Sequence of chain 1.B:
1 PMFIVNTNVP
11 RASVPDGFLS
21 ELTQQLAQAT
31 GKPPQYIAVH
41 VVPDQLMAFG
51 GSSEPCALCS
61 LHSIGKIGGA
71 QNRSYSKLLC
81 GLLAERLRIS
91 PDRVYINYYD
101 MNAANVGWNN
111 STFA

This small molecule binds to this protein.
Small molecule (SMILES): C=CCNC=S

Binding-site contacts:
Ligand atom C6 contacts residue MET2 of chain 1.C at 4.1 Å (hydrophobic).
Ligand atom C4 contacts residue MET2 of chain 1.C at 3.2 Å (hydrophobic).
Ligand atom C5 contacts residue TYR95 of chain 1.B at 4.0 Å (hydrophobic).
Ligand atom C1 contacts residue PRO1 of chain 1.C at 1.4 Å (hydrophobic).
Ligand atom C1 contacts residue MET2 of chain 1.C at 4.0 Å (hydrophobic).
Ligand atom C6 contacts residue VAL106 of chain 1.C at 4.1 Å (hydrophobic).
Ligand atom C6 contacts residue PRO1 of chain 1.C at 3.7 Å (hydrophobic).
Ligand atom C5 contacts residue HIS62 of chain 1.C at 4.3 Å.
Ligand atom C5 contacts residue ASN97 of chain 1.B at 4.2 Å.
Ligand atom C5 contacts residue MET2 of chain 1.C at 3.0 Å (hydrophobic).
Ligand atom C6 contacts residue TYR95 of chain 1.B at 4.4 Å (hydrophobic).
Ligand atom N1 contacts residue HIS62 of chain 1.C at 3.4 Å (h-bond).
Ligand atom N1 contacts residue TYR95 of chain 1.B at 4.4 Å.
Ligand atom C1 contacts residue HIS62 of chain 1.C at 4.3 Å.
Ligand atom S6 contacts residue PRO1 of chain 1.C at 2.6 Å (h-bond).
Ligand atom C5 contacts residue VAL106 of chain 1.C at 3.9 Å (hydrophobic).
Ligand atom N1 contacts residue SER63 of chain 1.C at 4.2 Å.
Ligand atom C1 contacts residue TYR95 of chain 1.B at 4.4 Å (hydrophobic).
Ligand atom N1 contacts residue MET2 of chain 1.C at 3.6 Å (h-bond).
Ligand atom C4 contacts residue ASN97 of chain 1.B at 3.5 Å.
Ligand atom S6 contacts residue TYR36 of chain 1.C at 4.1 Å.
Ligand atom C6 contacts residue HIS62 of chain 1.C at 4.3 Å.
Ligand atom C4 contacts residue TYR95 of chain 1.B at 3.5 Å (hydrophobic).
Ligand atom S6 contacts residue TYR95 of chain 1.B at 3.5 Å (h-bond).
Ligand atom N1 contacts residue PRO1 of chain 1.C at 2.4 Å (h-bond).
Ligand atom C4 contacts residue VAL106 of chain 1.C at 3.0 Å (hydrophobic).
Ligand atom C1 contacts residue TYR36 of chain 1.C at 4.3 Å (hydrophobic).

Sequence of chain 1.C:
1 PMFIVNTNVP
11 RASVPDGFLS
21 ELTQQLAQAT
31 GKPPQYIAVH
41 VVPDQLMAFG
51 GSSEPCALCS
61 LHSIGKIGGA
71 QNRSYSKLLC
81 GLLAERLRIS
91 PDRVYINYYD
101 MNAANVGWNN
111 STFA